Sequence of chain 2.A:
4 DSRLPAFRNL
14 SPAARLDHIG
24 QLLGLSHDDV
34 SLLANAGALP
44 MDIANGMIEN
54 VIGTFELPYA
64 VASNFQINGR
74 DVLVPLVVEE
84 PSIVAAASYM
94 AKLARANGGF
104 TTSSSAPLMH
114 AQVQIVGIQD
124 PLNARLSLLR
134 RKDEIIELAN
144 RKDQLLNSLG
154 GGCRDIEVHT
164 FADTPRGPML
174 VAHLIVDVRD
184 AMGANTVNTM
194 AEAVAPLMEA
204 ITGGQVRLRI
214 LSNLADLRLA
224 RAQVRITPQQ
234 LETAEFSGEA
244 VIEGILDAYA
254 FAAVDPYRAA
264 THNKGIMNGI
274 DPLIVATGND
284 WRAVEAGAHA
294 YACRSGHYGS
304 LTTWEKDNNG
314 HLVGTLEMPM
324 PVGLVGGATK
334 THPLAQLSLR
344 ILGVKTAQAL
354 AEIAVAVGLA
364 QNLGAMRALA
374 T

Binding-site contacts:
Ligand atom O1 contacts residue HIS265 of chain 2.A at 3.8 Å.
Ligand atom C16 contacts residue GLU83 of chain 2.A at 3.6 Å.
Ligand atom C16 contacts residue ASN271 of chain 2.A at 3.2 Å.
Ligand atom O8 contacts residue LYS267 of chain 2.A at 2.8 Å (salt-bridge).
Ligand atom C20 contacts residue ILE86 of chain 2.A at 3.8 Å (hydrophobic).
Ligand atom C8 contacts residue GLY367 of chain 2.A at 4.1 Å.
Ligand atom C10 contacts residue ARG261 of chain 2.A at 3.2 Å.
Ligand atom C20 contacts residue GLN364 of chain 2.A at 3.0 Å.
Ligand atom C9 contacts residue SER85 of chain 2.A at 3.7 Å.
Ligand atom C17 contacts residue GLY268 of chain 2.A at 4.0 Å.
Ligand atom O3 contacts residue ARG261 of chain 2.A at 2.6 Å (salt-bridge).
Ligand atom C21 contacts residue ARG261 of chain 2.A at 3.7 Å.
Ligand atom C8 contacts residue ALA89 of chain 2.A at 3.8 Å (hydrophobic).
Ligand atom C7 contacts residue GLU83 of chain 2.A at 4.0 Å.
Ligand atom C6 contacts residue SER85 of chain 2.A at 4.0 Å.
Ligand atom C25 contacts residue ILE213 of chain 2.B at 3.9 Å (hydrophobic).
Ligand atom C20 contacts residue SER85 of chain 2.A at 4.0 Å.
Ligand atom C18 contacts residue GLU83 of chain 2.A at 3.9 Å.
Ligand atom C10 contacts residue THR264 of chain 2.A at 3.5 Å.
Ligand atom C29 contacts residue LEU372 of chain 2.A at 3.9 Å (hydrophobic).
Ligand atom O1 contacts residue ALA368 of chain 2.A at 4.1 Å.
Ligand atom O3 contacts residue ALA368 of chain 2.A at 4.1 Å.
Ligand atom C11 contacts residue GLN364 of chain 2.A at 3.6 Å.
Ligand atom O8 contacts residue ASN271 of chain 2.A at 3.1 Å (h-bond).
Ligand atom C5 contacts residue ALA89 of chain 2.A at 3.8 Å (hydrophobic).
Ligand atom O3 contacts residue LEU372 of chain 2.A at 3.8 Å.
Ligand atom C19 contacts residue SER85 of chain 2.A at 3.6 Å.
Ligand atom C7 contacts residue ASN271 of chain 2.A at 3.6 Å.
Ligand atom O1 contacts residue GLY268 of chain 2.A at 3.4 Å.
Ligand atom O1 contacts residue ARG261 of chain 2.A at 4.0 Å.
Ligand atom C8 contacts residue ALA368 of chain 2.A at 3.6 Å (hydrophobic).
Ligand atom O1 contacts residue THR264 of chain 2.A at 3.0 Å (h-bond).
Ligand atom C5 contacts residue ALA368 of chain 2.A at 4.0 Å (hydrophobic).
Ligand atom C21 contacts residue THR264 of chain 2.A at 3.3 Å.
Ligand atom O8 contacts residue GLU83 of chain 2.A at 3.3 Å (salt-bridge).
Ligand atom C17 contacts residue ASN271 of chain 2.A at 4.0 Å.
Ligand atom O2 contacts residue THR264 of chain 2.A at 4.1 Å.
Ligand atom C5 contacts residue GLY367 of chain 2.A at 4.0 Å.
Ligand atom C8 contacts residue GLN364 of chain 2.A at 3.7 Å.
Ligand atom C22 contacts residue SER85 of chain 2.A at 4.0 Å.

This protein binds this small molecule.
Small molecule (SMILES): CC[C@H](C)C(=O)O[C@H]1C[C@@H](C)C=C2C=C[C@H](C)[C@H](CC[C@@H](O)C[C@@H](O)CC(=O)O)[C@H]21

Sequence of chain 2.B:
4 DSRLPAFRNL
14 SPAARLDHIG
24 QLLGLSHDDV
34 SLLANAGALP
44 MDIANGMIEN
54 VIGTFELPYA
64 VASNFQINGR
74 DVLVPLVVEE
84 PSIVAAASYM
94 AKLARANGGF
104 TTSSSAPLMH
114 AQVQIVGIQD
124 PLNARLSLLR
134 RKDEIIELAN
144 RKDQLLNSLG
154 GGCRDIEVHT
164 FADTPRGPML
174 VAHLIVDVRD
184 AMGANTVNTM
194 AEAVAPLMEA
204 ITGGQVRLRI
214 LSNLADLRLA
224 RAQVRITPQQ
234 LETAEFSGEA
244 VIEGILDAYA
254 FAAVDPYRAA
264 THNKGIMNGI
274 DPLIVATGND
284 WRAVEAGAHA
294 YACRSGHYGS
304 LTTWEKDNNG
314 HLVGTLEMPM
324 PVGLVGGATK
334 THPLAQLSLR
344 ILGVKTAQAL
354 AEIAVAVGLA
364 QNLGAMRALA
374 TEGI